Sequence of chain 1.B:
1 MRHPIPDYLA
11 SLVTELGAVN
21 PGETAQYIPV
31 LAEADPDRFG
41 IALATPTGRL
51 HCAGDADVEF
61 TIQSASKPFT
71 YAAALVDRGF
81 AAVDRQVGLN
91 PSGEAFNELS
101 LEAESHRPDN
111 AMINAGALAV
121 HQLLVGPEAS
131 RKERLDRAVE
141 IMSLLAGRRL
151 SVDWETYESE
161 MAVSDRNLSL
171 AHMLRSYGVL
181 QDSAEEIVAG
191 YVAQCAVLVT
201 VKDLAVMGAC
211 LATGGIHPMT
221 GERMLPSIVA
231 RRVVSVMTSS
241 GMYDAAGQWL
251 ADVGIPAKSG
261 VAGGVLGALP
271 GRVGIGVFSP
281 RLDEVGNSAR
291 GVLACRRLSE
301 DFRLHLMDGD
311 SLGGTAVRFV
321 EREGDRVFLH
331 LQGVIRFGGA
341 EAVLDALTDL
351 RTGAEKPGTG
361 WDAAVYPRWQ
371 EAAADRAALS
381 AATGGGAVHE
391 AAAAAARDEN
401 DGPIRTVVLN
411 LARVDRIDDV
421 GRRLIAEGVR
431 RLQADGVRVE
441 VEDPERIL

Binding-site contacts:
Ligand atom C contacts residue ASN167 of chain 1.B at 3.3 Å.
Ligand atom N contacts residue GLN63 of chain 1.B at 2.5 Å (h-bond).
Ligand atom C contacts residue TYR27 of chain 1.B at 4.3 Å (hydrophobic).
Ligand atom CD contacts residue GLN63 of chain 1.B at 4.1 Å.
Ligand atom O contacts residue ASN114 of chain 1.B at 3.4 Å (h-bond).
Ligand atom OE2 contacts residue GLY260 of chain 1.B at 3.4 Å.
Ligand atom O contacts residue ASN167 of chain 1.B at 3.3 Å (h-bond).
Ligand atom CB contacts residue TYR27 of chain 1.B at 4.0 Å (hydrophobic).
Ligand atom OE2 contacts residue SER64 of chain 1.B at 2.8 Å.
Ligand atom OE2 contacts residue SER259 of chain 1.B at 3.8 Å.
Ligand atom CA contacts residue TYR27 of chain 1.B at 4.1 Å (hydrophobic).
Ligand atom CA contacts residue CYS195 of chain 1.B at 4.5 Å (hydrophobic).
Ligand atom CG contacts residue TYR27 of chain 1.B at 4.1 Å (hydrophobic).
Ligand atom CD contacts residue VAL261 of chain 1.B at 3.2 Å (hydrophobic).
Ligand atom CA contacts residue GLU160 of chain 1.B at 3.6 Å.
Ligand atom OE1 contacts residue SER64 of chain 1.B at 3.2 Å (h-bond).
Ligand atom CB contacts residue VAL261 of chain 1.B at 4.3 Å (hydrophobic).
Ligand atom CG contacts residue GLN63 of chain 1.B at 3.7 Å.
Ligand atom OE2 contacts residue GLN63 of chain 1.B at 3.6 Å.
Ligand atom O contacts residue GLU160 of chain 1.B at 4.1 Å.
Ligand atom CA contacts residue TYR191 of chain 1.B at 4.2 Å (hydrophobic).
Ligand atom CB contacts residue SER64 of chain 1.B at 4.5 Å.
Ligand atom CD contacts residue SER64 of chain 1.B at 3.2 Å.
Ligand atom OE2 contacts residue VAL261 of chain 1.B at 3.1 Å (h-bond).
Ligand atom N contacts residue GLU160 of chain 1.B at 3.4 Å (salt-bridge).
Ligand atom OE1 contacts residue VAL261 of chain 1.B at 3.4 Å.
Ligand atom CA contacts residue GLN63 of chain 1.B at 3.4 Å.
Ligand atom CG contacts residue VAL261 of chain 1.B at 3.2 Å (hydrophobic).
Ligand atom O contacts residue TYR27 of chain 1.B at 3.8 Å.
Ligand atom N contacts residue CYS195 of chain 1.B at 3.1 Å (h-bond).
Ligand atom CB contacts residue GLN63 of chain 1.B at 4.0 Å.
Ligand atom C contacts residue ASN114 of chain 1.B at 4.0 Å.
Ligand atom CB contacts residue TYR191 of chain 1.B at 3.9 Å (hydrophobic).
Ligand atom CG contacts residue SER64 of chain 1.B at 4.0 Å.
Ligand atom C contacts residue TYR191 of chain 1.B at 4.0 Å (hydrophobic).
Ligand atom C contacts residue GLU160 of chain 1.B at 3.3 Å.
Ligand atom N contacts residue TYR191 of chain 1.B at 4.1 Å.

The protein below binds the small molecule below.
Small molecule (SMILES): N[C@@H](CCC(=O)O)C(=O)O